Binding-site contacts:
Ligand atom C8 contacts residue VAL115 of chain 1.A at 3.8 Å (hydrophobic).
Ligand atom C7 contacts residue GLU162 of chain 1.A at 4.0 Å.
Ligand atom O7 contacts residue ASN114 of chain 1.A at 2.8 Å (h-bond).
Ligand atom O5 contacts residue ASN114 of chain 1.A at 2.3 Å (h-bond).
Ligand atom C2 contacts residue GLU162 of chain 1.A at 3.8 Å.
Ligand atom C8 contacts residue GLU162 of chain 1.A at 4.1 Å.
Ligand atom C5 contacts residue ASN114 of chain 1.A at 3.6 Å.
Ligand atom C3 contacts residue ASN114 of chain 1.A at 3.8 Å.
Ligand atom C3 contacts residue GLU162 of chain 1.A at 4.2 Å.
Ligand atom O6 contacts residue TRP164 of chain 1.A at 3.9 Å.
Ligand atom C8 contacts residue ARG160 of chain 1.A at 4.3 Å.
Ligand atom N2 contacts residue GLU162 of chain 1.A at 3.1 Å (salt-bridge).
Ligand atom C2 contacts residue ASN114 of chain 1.A at 2.5 Å.
Ligand atom N2 contacts residue ASN114 of chain 1.A at 2.8 Å (h-bond).
Ligand atom C8 contacts residue THR116 of chain 1.A at 2.8 Å.
Ligand atom C7 contacts residue THR116 of chain 1.A at 4.3 Å.
Ligand atom C1 contacts residue GLU162 of chain 1.A at 3.6 Å.
Ligand atom C8 contacts residue ASN114 of chain 1.A at 3.3 Å.
Ligand atom C4 contacts residue ASN114 of chain 1.A at 4.2 Å.
Ligand atom C7 contacts residue ASN114 of chain 1.A at 2.7 Å.
Ligand atom C1 contacts residue ASN114 of chain 1.A at 1.4 Å.

Sequence of chain 1.A:
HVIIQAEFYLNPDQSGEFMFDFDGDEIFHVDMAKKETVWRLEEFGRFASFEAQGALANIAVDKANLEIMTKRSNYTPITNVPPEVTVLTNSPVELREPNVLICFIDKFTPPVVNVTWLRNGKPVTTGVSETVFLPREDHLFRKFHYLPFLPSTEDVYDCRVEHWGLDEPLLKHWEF

A small-molecule ligand and the protein it binds are described below.
Small molecule (SMILES): CC(=O)N[C@@H]1[C@@H](O)[C@H](O)[C@@H](CO)O[C@H]1O